Sequence of chain 1.C:
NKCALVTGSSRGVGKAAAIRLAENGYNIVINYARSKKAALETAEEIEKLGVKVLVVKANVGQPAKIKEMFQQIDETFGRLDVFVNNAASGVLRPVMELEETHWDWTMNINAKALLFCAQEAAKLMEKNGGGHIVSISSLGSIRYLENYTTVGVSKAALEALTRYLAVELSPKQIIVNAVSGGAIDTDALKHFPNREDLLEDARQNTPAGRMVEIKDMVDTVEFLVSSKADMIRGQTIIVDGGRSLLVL

This protein binds this small molecule.
Small molecule (SMILES): Oc1cc(Cl)ccc1Oc1ccc(Cl)cc1Cl

Binding-site contacts:
Ligand atom C4 contacts residue ALA191 of chain 1.C at 3.9 Å (hydrophobic).
Ligand atom CL15 contacts residue SER92 of chain 1.C at 3.6 Å.
Ligand atom C6 contacts residue TYR151 of chain 1.C at 3.2 Å (hydrophobic).
Ligand atom CL14 contacts residue NDP1 of chain 1.J at 3.9 Å.
Ligand atom C11 contacts residue SER92 of chain 1.C at 4.0 Å.
Ligand atom C1 contacts residue NDP1 of chain 1.J at 3.7 Å.
Ligand atom C2 contacts residue NDP1 of chain 1.J at 3.5 Å.
Ligand atom C10 contacts residue SER92 of chain 1.C at 3.9 Å.
Ligand atom O17 contacts residue NDP1 of chain 1.J at 2.7 Å (h-bond).
Ligand atom CL14 contacts residue LEU148 of chain 1.C at 4.1 Å.
Ligand atom O7 contacts residue NDP1 of chain 1.J at 3.3 Å (h-bond).
Ligand atom CL16 contacts residue ALA191 of chain 1.C at 3.5 Å.
Ligand atom C9 contacts residue ALA191 of chain 1.C at 3.6 Å (hydrophobic).
Ligand atom CL15 contacts residue GLY93 of chain 1.C at 3.2 Å.
Ligand atom C1 contacts residue SER141 of chain 1.C at 3.8 Å.
Ligand atom C6 contacts residue NDP1 of chain 1.J at 3.6 Å.
Ligand atom O17 contacts residue LYS158 of chain 1.C at 4.1 Å.
Ligand atom C12 contacts residue PHE195 of chain 1.C at 4.0 Å (hydrophobic).
Ligand atom O17 contacts residue TYR151 of chain 1.C at 2.5 Å (h-bond).
Ligand atom C10 contacts residue ALA91 of chain 1.C at 3.9 Å (hydrophobic).
Ligand atom O17 contacts residue SER141 of chain 1.C at 4.1 Å.
Ligand atom C4 contacts residue NDP1 of chain 1.J at 3.3 Å.
Ligand atom O7 contacts residue ALA191 of chain 1.C at 3.8 Å.
Ligand atom C13 contacts residue PHE195 of chain 1.C at 3.6 Å (hydrophobic).
Ligand atom C2 contacts residue PHE195 of chain 1.C at 3.8 Å (hydrophobic).
Ligand atom C8 contacts residue ALA191 of chain 1.C at 3.8 Å (hydrophobic).
Ligand atom C3 contacts residue NDP1 of chain 1.J at 3.0 Å.
Ligand atom C11 contacts residue HIS194 of chain 1.C at 3.7 Å.
Ligand atom CL16 contacts residue NDP1 of chain 1.J at 3.5 Å.
Ligand atom C4 contacts residue PHE195 of chain 1.C at 3.6 Å (hydrophobic).
Ligand atom C10 contacts residue HIS194 of chain 1.C at 3.8 Å.
Ligand atom C3 contacts residue PHE195 of chain 1.C at 3.6 Å (hydrophobic).
Ligand atom CL15 contacts residue HIS194 of chain 1.C at 3.5 Å.
Ligand atom C1 contacts residue TYR151 of chain 1.C at 3.2 Å (hydrophobic).
Ligand atom C8 contacts residue NDP1 of chain 1.J at 4.1 Å.
Ligand atom CL16 contacts residue ALA91 of chain 1.C at 3.7 Å.
Ligand atom O17 contacts residue VAL154 of chain 1.C at 3.9 Å.
Ligand atom C3 contacts residue LEU192 of chain 1.C at 3.8 Å (hydrophobic).
Ligand atom C5 contacts residue NDP1 of chain 1.J at 3.6 Å.
Ligand atom C11 contacts residue GLY93 of chain 1.C at 4.1 Å.